Sequence of chain 59.A:
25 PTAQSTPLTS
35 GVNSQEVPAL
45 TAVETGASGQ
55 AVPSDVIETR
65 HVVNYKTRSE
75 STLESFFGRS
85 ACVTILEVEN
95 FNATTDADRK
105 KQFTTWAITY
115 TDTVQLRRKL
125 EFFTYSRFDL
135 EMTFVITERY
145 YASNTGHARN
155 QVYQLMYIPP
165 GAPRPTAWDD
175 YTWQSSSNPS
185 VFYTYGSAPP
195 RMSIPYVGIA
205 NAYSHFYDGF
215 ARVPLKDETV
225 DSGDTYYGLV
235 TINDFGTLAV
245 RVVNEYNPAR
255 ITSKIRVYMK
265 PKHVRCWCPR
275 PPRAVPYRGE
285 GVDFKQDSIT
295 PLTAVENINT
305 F

Sequence of chain 60.A:
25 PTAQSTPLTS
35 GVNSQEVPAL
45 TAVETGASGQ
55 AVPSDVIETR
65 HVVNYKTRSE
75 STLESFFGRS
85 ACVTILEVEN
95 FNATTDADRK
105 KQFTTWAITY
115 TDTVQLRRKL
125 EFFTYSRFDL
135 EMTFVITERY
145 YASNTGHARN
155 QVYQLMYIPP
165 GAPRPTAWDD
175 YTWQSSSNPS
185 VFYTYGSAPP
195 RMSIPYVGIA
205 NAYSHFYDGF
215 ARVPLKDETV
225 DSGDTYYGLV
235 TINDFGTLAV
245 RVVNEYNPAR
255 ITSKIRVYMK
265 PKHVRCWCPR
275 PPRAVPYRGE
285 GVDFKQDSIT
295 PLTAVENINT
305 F

Binding-site contacts:
Ligand atom C1 contacts residue PRO252 of chain 59.A at 4.1 Å (hydrophobic).
Ligand atom O8 contacts residue ALA146 of chain 60.A at 3.4 Å.
Ligand atom O1A contacts residue SER147 of chain 60.A at 3.1 Å (h-bond).
Ligand atom O1B contacts residue PRO252 of chain 59.A at 3.4 Å.
Ligand atom C1 contacts residue ALA146 of chain 60.A at 4.0 Å (hydrophobic).
Ligand atom O9 contacts residue TYR145 of chain 60.A at 4.3 Å.
Ligand atom N5 contacts residue TYR145 of chain 60.A at 2.6 Å (h-bond).
Ligand atom C1 contacts residue SER147 of chain 60.A at 3.6 Å.
Ligand atom O4 contacts residue ASN251 of chain 59.A at 4.3 Å.
Ligand atom C4 contacts residue PRO252 of chain 59.A at 4.3 Å (hydrophobic).
Ligand atom C4 contacts residue TYR250 of chain 59.A at 4.3 Å (hydrophobic).
Ligand atom C6 contacts residue ALA146 of chain 60.A at 4.3 Å (hydrophobic).
Ligand atom C11 contacts residue TYR250 of chain 59.A at 3.1 Å (hydrophobic).
Ligand atom C4 contacts residue TYR145 of chain 60.A at 3.6 Å (hydrophobic).
Ligand atom C7 contacts residue TYR145 of chain 60.A at 3.9 Å (hydrophobic).
Ligand atom O1B contacts residue ALA146 of chain 60.A at 4.3 Å.
Ligand atom C10 contacts residue TYR250 of chain 59.A at 2.9 Å (hydrophobic).
Ligand atom O10 contacts residue TYR250 of chain 59.A at 2.3 Å (h-bond).
Ligand atom O1A contacts residue ASN148 of chain 60.A at 4.5 Å.
Ligand atom O10 contacts residue ASN96 of chain 59.A at 4.3 Å.
Ligand atom C3 contacts residue PRO252 of chain 59.A at 4.3 Å (hydrophobic).
Ligand atom C8 contacts residue ALA146 of chain 60.A at 4.4 Å (hydrophobic).
Ligand atom O1A contacts residue ALA146 of chain 60.A at 3.2 Å.
Ligand atom O4 contacts residue TYR250 of chain 59.A at 3.0 Å.
Ligand atom C5 contacts residue TYR145 of chain 60.A at 3.4 Å (hydrophobic).
Ligand atom C6 contacts residue TYR145 of chain 60.A at 3.4 Å (hydrophobic).
Ligand atom O4 contacts residue TYR145 of chain 60.A at 4.1 Å.
Ligand atom C10 contacts residue TYR145 of chain 60.A at 3.6 Å (hydrophobic).
Ligand atom O4 contacts residue PRO252 of chain 59.A at 4.0 Å.
Ligand atom C9 contacts residue TYR145 of chain 60.A at 4.2 Å (hydrophobic).
Ligand atom O1B contacts residue SER147 of chain 60.A at 2.6 Å (h-bond).
Ligand atom C11 contacts residue TYR145 of chain 60.A at 3.8 Å (hydrophobic).
Ligand atom N5 contacts residue TYR250 of chain 59.A at 3.9 Å.
Ligand atom C11 contacts residue ARG143 of chain 60.A at 3.9 Å.

This protein binds this small molecule.
Small molecule (SMILES): CCCCO[C@]1(C(=O)O)C[C@H](O)[C@@H](NC(C)=O)[C@H]([C@H](O)[C@H](O)CO)O1